The small molecule below binds the protein below.
Small molecule (SMILES): COc1ccc(O)c(-c2nc3cc(C(N)=[NH2+])ccc3[nH]2)c1

Sequence of chain 1.A:
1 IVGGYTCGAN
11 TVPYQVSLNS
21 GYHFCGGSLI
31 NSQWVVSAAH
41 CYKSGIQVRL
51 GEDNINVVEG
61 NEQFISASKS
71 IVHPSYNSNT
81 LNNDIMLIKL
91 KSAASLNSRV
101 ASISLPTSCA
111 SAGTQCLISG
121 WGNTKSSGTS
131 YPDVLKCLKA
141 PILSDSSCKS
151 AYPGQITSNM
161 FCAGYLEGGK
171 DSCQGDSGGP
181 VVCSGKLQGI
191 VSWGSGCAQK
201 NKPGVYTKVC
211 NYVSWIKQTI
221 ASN

Binding-site contacts:
Ligand atom C3 contacts residue SER177 of chain 1.A at 3.7 Å.
Ligand atom C8 contacts residue GLN174 of chain 1.A at 3.8 Å.
Ligand atom C8 contacts residue SER177 of chain 1.A at 3.8 Å.
Ligand atom C4 contacts residue SER177 of chain 1.A at 3.5 Å.
Ligand atom C1 contacts residue GLY194 of chain 1.A at 3.9 Å.
Ligand atom C4 contacts residue CYS173 of chain 1.A at 3.8 Å (hydrophobic).
Ligand atom C2 contacts residue VAL191 of chain 1.A at 3.8 Å (hydrophobic).
Ligand atom C2' contacts residue GLN174 of chain 1.A at 3.7 Å.
Ligand atom N1 contacts residue ASP171 of chain 1.A at 2.9 Å (salt-bridge).
Ligand atom N2 contacts residue ASP171 of chain 1.A at 3.0 Å (salt-bridge).
Ligand atom C7 contacts residue TRP193 of chain 1.A at 3.9 Å (hydrophobic).
Ligand atom O6' contacts residue SER177 of chain 1.A at 2.1 Å (h-bond).
Ligand atom C6 contacts residue GLY194 of chain 1.A at 3.9 Å.
Ligand atom N2 contacts residue GLY204 of chain 1.A at 3.4 Å.
Ligand atom C1 contacts residue TRP193 of chain 1.A at 3.8 Å (hydrophobic).
Ligand atom N1 contacts residue CYS197 of chain 1.A at 3.6 Å.
Ligand atom N2 contacts residue SER172 of chain 1.A at 3.1 Å (h-bond).
Ligand atom N3 contacts residue SER177 of chain 1.A at 2.8 Å (h-bond).
Ligand atom N1 contacts residue GLY196 of chain 1.A at 2.6 Å (h-bond).
Ligand atom C7 contacts residue GLY196 of chain 1.A at 3.8 Å.
Ligand atom C6' contacts residue SER177 of chain 1.A at 3.4 Å.
Ligand atom O6' contacts residue HIS40 of chain 1.A at 2.6 Å (h-bond).
Ligand atom C4' contacts residue GLN174 of chain 1.A at 3.8 Å.
Ligand atom CM3 contacts residue GLN174 of chain 1.A at 3.5 Å.
Ligand atom C6' contacts residue HIS40 of chain 1.A at 3.7 Å.
Ligand atom C1 contacts residue CYS173 of chain 1.A at 3.9 Å (hydrophobic).
Ligand atom C7 contacts residue ASP171 of chain 1.A at 3.5 Å.
Ligand atom N1 contacts residue SER172 of chain 1.A at 3.4 Å (h-bond).
Ligand atom C3 contacts residue VAL191 of chain 1.A at 3.6 Å (hydrophobic).
Ligand atom C6 contacts residue GLY196 of chain 1.A at 3.9 Å.
Ligand atom N3 contacts residue GLN174 of chain 1.A at 3.9 Å.
Ligand atom C1 contacts residue SER172 of chain 1.A at 3.8 Å.
Ligand atom O3' contacts residue GLN174 of chain 1.A at 2.9 Å (h-bond).
Ligand atom N1 contacts residue GLY194 of chain 1.A at 3.7 Å.
Ligand atom C7 contacts residue GLY194 of chain 1.A at 3.8 Å.
Ligand atom C7 contacts residue SER172 of chain 1.A at 3.2 Å.
Ligand atom C2 contacts residue SER172 of chain 1.A at 3.5 Å.
Ligand atom C3 contacts residue CYS173 of chain 1.A at 3.5 Å (hydrophobic).
Ligand atom N2 contacts residue TRP193 of chain 1.A at 3.6 Å (h-bond).
Ligand atom C3' contacts residue GLN174 of chain 1.A at 3.1 Å.